Binding-site contacts:
Ligand atom C3 contacts residue SER175 of chain 1.B at 3.9 Å.
Ligand atom O7 contacts residue ASN177 of chain 1.B at 3.7 Å.
Ligand atom N2 contacts residue SER175 of chain 1.B at 3.2 Å (h-bond).
Ligand atom C6 contacts residue GLN168 of chain 1.B at 3.6 Å.
Ligand atom C7 contacts residue SER175 of chain 1.B at 4.2 Å.
Ligand atom C4 contacts residue ASN177 of chain 1.B at 4.2 Å.
Ligand atom C5 contacts residue ASN177 of chain 1.B at 3.6 Å.
Ligand atom O6 contacts residue GLN168 of chain 1.B at 4.5 Å.
Ligand atom O5 contacts residue ASN177 of chain 1.B at 2.3 Å (h-bond).
Ligand atom O5 contacts residue ARG27 of chain 1.B at 4.1 Å.
Ligand atom O6 contacts residue ARG27 of chain 1.B at 3.8 Å.
Ligand atom C1 contacts residue SER175 of chain 1.B at 3.7 Å.
Ligand atom C3 contacts residue ASN177 of chain 1.B at 3.8 Å.
Ligand atom C8 contacts residue CYS176 of chain 1.B at 4.5 Å (hydrophobic).
Ligand atom C6 contacts residue ARG27 of chain 1.B at 4.2 Å.
Ligand atom O5 contacts residue GLN168 of chain 1.B at 3.7 Å.
Ligand atom C5 contacts residue GLN168 of chain 1.B at 3.9 Å.
Ligand atom N2 contacts residue ASN177 of chain 1.B at 2.9 Å (h-bond).
Ligand atom C7 contacts residue ASN177 of chain 1.B at 3.5 Å.
Ligand atom C2 contacts residue SER175 of chain 1.B at 3.8 Å.
Ligand atom C2 contacts residue ASN177 of chain 1.B at 2.4 Å.
Ligand atom C1 contacts residue ASN177 of chain 1.B at 1.4 Å.
Ligand atom C8 contacts residue SER175 of chain 1.B at 3.4 Å.

A protein and the small-molecule ligand that binds it are described below.
Small molecule (SMILES): CC(=O)N[C@@H]1[C@@H](O)[C@H](O)[C@@H](CO)O[C@H]1O

Sequence of chain 1.B:
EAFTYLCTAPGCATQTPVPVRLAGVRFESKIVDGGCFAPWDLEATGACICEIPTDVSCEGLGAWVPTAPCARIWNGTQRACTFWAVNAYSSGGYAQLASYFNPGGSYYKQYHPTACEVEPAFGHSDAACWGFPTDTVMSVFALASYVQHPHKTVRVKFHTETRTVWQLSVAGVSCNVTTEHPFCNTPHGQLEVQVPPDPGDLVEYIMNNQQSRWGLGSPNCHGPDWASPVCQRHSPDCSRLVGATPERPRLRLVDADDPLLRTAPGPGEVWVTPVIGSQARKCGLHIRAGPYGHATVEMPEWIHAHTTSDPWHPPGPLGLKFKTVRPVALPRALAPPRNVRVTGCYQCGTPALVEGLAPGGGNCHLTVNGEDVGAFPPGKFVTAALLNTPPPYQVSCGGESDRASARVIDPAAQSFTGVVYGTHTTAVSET